The protein below binds the small molecule below.
Small molecule (SMILES): CC(=O)N[C@@H]1[C@@H](O)[C@H](O)[C@@H](CO)O[C@H]1O

Sequence of chain 1.B:
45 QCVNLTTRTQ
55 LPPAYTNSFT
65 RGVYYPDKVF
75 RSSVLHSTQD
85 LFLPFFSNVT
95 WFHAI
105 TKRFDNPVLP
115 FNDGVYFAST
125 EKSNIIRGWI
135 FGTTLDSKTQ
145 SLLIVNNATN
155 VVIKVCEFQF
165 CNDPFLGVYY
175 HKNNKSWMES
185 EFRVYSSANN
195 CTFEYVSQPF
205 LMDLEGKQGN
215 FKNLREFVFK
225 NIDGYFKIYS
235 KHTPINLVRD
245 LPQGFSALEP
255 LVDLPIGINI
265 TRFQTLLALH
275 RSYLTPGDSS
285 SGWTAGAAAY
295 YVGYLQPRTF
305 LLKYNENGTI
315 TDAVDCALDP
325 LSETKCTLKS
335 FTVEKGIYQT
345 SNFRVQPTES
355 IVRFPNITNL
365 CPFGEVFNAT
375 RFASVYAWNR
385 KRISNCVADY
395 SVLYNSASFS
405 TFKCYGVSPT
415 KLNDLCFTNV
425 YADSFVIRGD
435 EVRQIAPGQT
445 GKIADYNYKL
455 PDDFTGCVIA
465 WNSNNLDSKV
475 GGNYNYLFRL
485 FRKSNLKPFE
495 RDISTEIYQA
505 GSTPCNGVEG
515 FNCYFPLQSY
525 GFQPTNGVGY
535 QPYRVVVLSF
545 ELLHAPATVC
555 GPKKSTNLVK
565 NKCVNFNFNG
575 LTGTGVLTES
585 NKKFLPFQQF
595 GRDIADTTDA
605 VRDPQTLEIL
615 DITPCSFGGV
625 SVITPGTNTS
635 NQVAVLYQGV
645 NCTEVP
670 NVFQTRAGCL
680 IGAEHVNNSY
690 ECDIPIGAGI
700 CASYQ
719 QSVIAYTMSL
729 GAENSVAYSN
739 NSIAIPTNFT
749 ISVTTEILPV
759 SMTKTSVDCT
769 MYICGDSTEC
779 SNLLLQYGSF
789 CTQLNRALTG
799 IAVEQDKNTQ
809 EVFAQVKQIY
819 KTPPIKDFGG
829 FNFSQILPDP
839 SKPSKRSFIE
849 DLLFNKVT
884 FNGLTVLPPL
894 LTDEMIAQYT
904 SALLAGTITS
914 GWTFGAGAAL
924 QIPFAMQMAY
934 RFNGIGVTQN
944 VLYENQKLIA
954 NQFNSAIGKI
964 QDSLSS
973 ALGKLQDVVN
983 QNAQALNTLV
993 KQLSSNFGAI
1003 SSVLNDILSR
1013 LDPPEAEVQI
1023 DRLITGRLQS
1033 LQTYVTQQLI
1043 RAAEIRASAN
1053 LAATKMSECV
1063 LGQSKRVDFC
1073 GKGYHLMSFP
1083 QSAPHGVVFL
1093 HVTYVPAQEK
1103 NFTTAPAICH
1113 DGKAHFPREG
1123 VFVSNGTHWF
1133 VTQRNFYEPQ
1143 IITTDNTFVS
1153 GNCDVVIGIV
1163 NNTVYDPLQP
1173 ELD

Binding-site contacts:
Ligand atom O6 contacts residue LEU611 of chain 1.B at 4.5 Å.
Ligand atom C6 contacts residue LEU611 of chain 1.B at 3.7 Å (hydrophobic).
Ligand atom C4 contacts residue GLN609 of chain 1.B at 3.3 Å.
Ligand atom C2 contacts residue ASN360 of chain 1.B at 2.5 Å.
Ligand atom C3 contacts residue ASN360 of chain 1.B at 3.8 Å.
Ligand atom O4 contacts residue GLN609 of chain 1.B at 4.0 Å.
Ligand atom C8 contacts residue ASN360 of chain 1.B at 3.8 Å.
Ligand atom C5 contacts residue ASN360 of chain 1.B at 3.7 Å.
Ligand atom C5 contacts residue GLN609 of chain 1.B at 3.7 Å.
Ligand atom C2 contacts residue GLN609 of chain 1.B at 4.3 Å.
Ligand atom C4 contacts residue ASN360 of chain 1.B at 4.2 Å.
Ligand atom C6 contacts residue GLN609 of chain 1.B at 3.5 Å.
Ligand atom C6 contacts residue PRO608 of chain 1.B at 4.1 Å (hydrophobic).
Ligand atom O6 contacts residue ASN360 of chain 1.B at 4.0 Å.
Ligand atom N2 contacts residue ASN360 of chain 1.B at 2.9 Å (h-bond).
Ligand atom O7 contacts residue ASN360 of chain 1.B at 3.7 Å.
Ligand atom O6 contacts residue PRO608 of chain 1.B at 4.2 Å.
Ligand atom O5 contacts residue ASN360 of chain 1.B at 2.4 Å (h-bond).
Ligand atom C7 contacts residue ASN360 of chain 1.B at 3.2 Å.
Ligand atom C1 contacts residue ASN360 of chain 1.B at 1.4 Å.
Ligand atom C3 contacts residue GLN609 of chain 1.B at 4.3 Å.
Ligand atom O5 contacts residue GLN609 of chain 1.B at 3.8 Å.